Sequence of chain 2.K:
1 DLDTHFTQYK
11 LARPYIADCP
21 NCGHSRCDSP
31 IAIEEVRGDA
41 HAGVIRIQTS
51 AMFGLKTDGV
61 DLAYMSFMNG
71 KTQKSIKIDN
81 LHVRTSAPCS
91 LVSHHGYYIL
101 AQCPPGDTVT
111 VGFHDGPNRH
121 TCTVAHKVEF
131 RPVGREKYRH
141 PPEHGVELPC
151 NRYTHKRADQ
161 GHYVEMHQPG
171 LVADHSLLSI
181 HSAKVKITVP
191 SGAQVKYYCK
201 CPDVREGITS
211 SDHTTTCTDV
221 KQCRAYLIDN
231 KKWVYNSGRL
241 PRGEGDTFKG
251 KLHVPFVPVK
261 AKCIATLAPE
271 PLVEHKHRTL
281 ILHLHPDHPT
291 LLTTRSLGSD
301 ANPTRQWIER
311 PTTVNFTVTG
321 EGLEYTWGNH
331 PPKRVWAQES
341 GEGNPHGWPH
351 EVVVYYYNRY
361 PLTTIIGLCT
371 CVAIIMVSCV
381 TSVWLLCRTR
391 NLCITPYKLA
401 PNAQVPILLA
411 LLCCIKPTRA

Binding-site contacts:
Ligand atom N2 contacts residue ASN315 of chain 2.K at 2.8 Å (h-bond).
Ligand atom O5 contacts residue VAL314 of chain 2.K at 3.8 Å.
Ligand atom C1 contacts residue ASN315 of chain 2.K at 1.4 Å.
Ligand atom C5 contacts residue ASN315 of chain 2.K at 3.7 Å.
Ligand atom C6 contacts residue ASN315 of chain 2.K at 4.5 Å.
Ligand atom C6 contacts residue THR313 of chain 2.K at 4.5 Å.
Ligand atom C3 contacts residue ASN315 of chain 2.K at 3.8 Å.
Ligand atom C2 contacts residue ASN315 of chain 2.K at 2.5 Å.
Ligand atom C7 contacts residue ASN315 of chain 2.K at 3.3 Å.
Ligand atom O5 contacts residue THR313 of chain 2.K at 4.3 Å.
Ligand atom C8 contacts residue ASN315 of chain 2.K at 3.5 Å.
Ligand atom C1 contacts residue VAL314 of chain 2.K at 4.4 Å (hydrophobic).
Ligand atom O7 contacts residue ASN315 of chain 2.K at 4.2 Å.
Ligand atom C4 contacts residue ASN315 of chain 2.K at 4.3 Å.
Ligand atom O5 contacts residue ASN315 of chain 2.K at 2.4 Å (h-bond).
Ligand atom C8 contacts residue ILE281 of chain 2.K at 4.5 Å (hydrophobic).

The protein below binds the small molecule below.
Small molecule (SMILES): CC(=O)N[C@@H]1[C@@H](O)[C@H](O)[C@@H](CO)O[C@H]1O